A protein and the small-molecule ligand that binds it are described below.
Small molecule (SMILES): CC(=O)N[C@H]1[C@H](O[C@H]2[C@H](O)[C@@H](NC(C)=O)CO[C@@H]2CO)O[C@H](CO)[C@@H](O[C@@H]2O[C@H](CO)[C@@H](O)[C@H](O)[C@@H]2O)[C@@H]1O

Sequence of chain 1.C:
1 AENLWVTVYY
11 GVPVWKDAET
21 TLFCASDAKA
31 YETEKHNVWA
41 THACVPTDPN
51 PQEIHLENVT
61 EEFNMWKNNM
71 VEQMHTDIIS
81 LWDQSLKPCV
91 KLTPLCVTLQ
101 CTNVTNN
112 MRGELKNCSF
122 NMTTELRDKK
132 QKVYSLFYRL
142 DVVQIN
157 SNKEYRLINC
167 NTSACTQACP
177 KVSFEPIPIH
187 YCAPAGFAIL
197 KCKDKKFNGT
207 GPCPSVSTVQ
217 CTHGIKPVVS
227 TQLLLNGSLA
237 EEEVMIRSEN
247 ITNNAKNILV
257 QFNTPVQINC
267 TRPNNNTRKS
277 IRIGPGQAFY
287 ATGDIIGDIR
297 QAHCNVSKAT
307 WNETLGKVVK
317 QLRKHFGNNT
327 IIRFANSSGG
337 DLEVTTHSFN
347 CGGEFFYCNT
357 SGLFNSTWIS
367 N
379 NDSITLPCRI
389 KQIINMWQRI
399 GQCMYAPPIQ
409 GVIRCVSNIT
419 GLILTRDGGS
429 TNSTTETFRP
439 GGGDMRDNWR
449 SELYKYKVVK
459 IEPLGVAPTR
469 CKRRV

Binding-site contacts:
Ligand atom C7 contacts residue CYS347 of chain 1.C at 4.3 Å (hydrophobic).
Ligand atom C5 contacts residue SER415 of chain 1.C at 4.0 Å.
Ligand atom C7 contacts residue CYS413 of chain 1.C at 3.4 Å (hydrophobic).
Ligand atom O5 contacts residue VAL414 of chain 1.C at 4.2 Å.
Ligand atom C2 contacts residue ASN232 of chain 1.C at 2.5 Å.
Ligand atom C8 contacts residue ASN346 of chain 1.C at 3.4 Å.
Ligand atom C7 contacts residue ARG412 of chain 1.C at 4.3 Å.
Ligand atom O7 contacts residue CYS413 of chain 1.C at 3.8 Å.
Ligand atom C5 contacts residue ASN232 of chain 1.C at 3.7 Å.
Ligand atom C7 contacts residue GLY348 of chain 1.C at 3.9 Å.
Ligand atom C8 contacts residue GLY348 of chain 1.C at 3.6 Å.
Ligand atom O5 contacts residue ASN232 of chain 1.C at 2.3 Å (h-bond).
Ligand atom C8 contacts residue LEU231 of chain 1.C at 4.4 Å (hydrophobic).
Ligand atom C6 contacts residue VAL414 of chain 1.C at 3.4 Å (hydrophobic).
Ligand atom C3 contacts residue ASN232 of chain 1.C at 3.8 Å.
Ligand atom N2 contacts residue SER415 of chain 1.C at 4.4 Å.
Ligand atom O5 contacts residue SER415 of chain 1.C at 4.3 Å.
Ligand atom O7 contacts residue CYS347 of chain 1.C at 4.3 Å.
Ligand atom O7 contacts residue ASN232 of chain 1.C at 3.9 Å.
Ligand atom C7 contacts residue ASN232 of chain 1.C at 3.7 Å.
Ligand atom O3 contacts residue CYS413 of chain 1.C at 4.1 Å.
Ligand atom C8 contacts residue CYS347 of chain 1.C at 3.6 Å (hydrophobic).
Ligand atom C1 contacts residue ASN232 of chain 1.C at 1.4 Å.
Ligand atom O7 contacts residue SER415 of chain 1.C at 2.6 Å (h-bond).
Ligand atom C1 contacts residue SER415 of chain 1.C at 3.7 Å.
Ligand atom N2 contacts residue ASN232 of chain 1.C at 3.0 Å (h-bond).
Ligand atom C3 contacts residue CYS413 of chain 1.C at 4.4 Å (hydrophobic).
Ligand atom O4 contacts residue VAL414 of chain 1.C at 4.4 Å.
Ligand atom C7 contacts residue ASN346 of chain 1.C at 4.2 Å.
Ligand atom N2 contacts residue ARG412 of chain 1.C at 3.9 Å.
Ligand atom O7 contacts residue GLY348 of chain 1.C at 3.4 Å (h-bond).
Ligand atom C7 contacts residue SER415 of chain 1.C at 3.8 Å.
Ligand atom C5 contacts residue VAL414 of chain 1.C at 3.4 Å (hydrophobic).
Ligand atom C3 contacts residue SER415 of chain 1.C at 4.0 Å.
Ligand atom C8 contacts residue CYS413 of chain 1.C at 3.5 Å (hydrophobic).
Ligand atom C2 contacts residue SER415 of chain 1.C at 4.2 Å.
Ligand atom N2 contacts residue CYS413 of chain 1.C at 3.9 Å.
Ligand atom C4 contacts residue ASN232 of chain 1.C at 4.2 Å.
Ligand atom O7 contacts residue LEU231 of chain 1.C at 4.2 Å.
Ligand atom C8 contacts residue ARG412 of chain 1.C at 3.7 Å.